Binding-site contacts:
Ligand atom O3' contacts residue LYS90 of chain 1.B at 4.3 Å.
Ligand atom O2 contacts residue GLU98 of chain 1.B at 4.4 Å.
Ligand atom O3' contacts residue GLU12 of chain 1.B at 4.3 Å.
Ligand atom C4' contacts residue THR72 of chain 1.B at 4.0 Å.
Ligand atom C3 contacts residue GLU98 of chain 1.B at 3.5 Å.
Ligand atom C1' contacts residue ILE94 of chain 1.B at 4.4 Å (hydrophobic).
Ligand atom O4' contacts residue LYS71 of chain 1.B at 4.5 Å.
Ligand atom C1' contacts residue ARG97 of chain 1.B at 3.9 Å.
Ligand atom C3 contacts residue ILE94 of chain 1.B at 3.7 Å (hydrophobic).
Ligand atom C2 contacts residue ILE94 of chain 1.B at 4.5 Å (hydrophobic).
Ligand atom C3' contacts residue ILE94 of chain 1.B at 4.1 Å (hydrophobic).
Ligand atom C3' contacts residue THR72 of chain 1.B at 4.4 Å.
Ligand atom O4' contacts residue THR72 of chain 1.B at 2.7 Å (h-bond).
Ligand atom O3' contacts residue THR72 of chain 1.B at 3.4 Å.
Ligand atom C2 contacts residue GLU98 of chain 1.B at 3.6 Å.
Ligand atom O2 contacts residue ILE94 of chain 1.B at 4.3 Å.
Ligand atom C3 contacts residue ARG97 of chain 1.B at 4.1 Å.
Ligand atom C2' contacts residue ARG97 of chain 1.B at 3.6 Å.
Ligand atom C3' contacts residue ARG97 of chain 1.B at 4.1 Å.
Ligand atom C2' contacts residue ILE94 of chain 1.B at 3.5 Å (hydrophobic).
Ligand atom O3' contacts residue ILE94 of chain 1.B at 3.8 Å.

A protein and the small-molecule ligand that binds it are described below.
Small molecule (SMILES): O=C(O)/C=C/c1ccc(O)c(O)c1

Sequence of chain 1.B:
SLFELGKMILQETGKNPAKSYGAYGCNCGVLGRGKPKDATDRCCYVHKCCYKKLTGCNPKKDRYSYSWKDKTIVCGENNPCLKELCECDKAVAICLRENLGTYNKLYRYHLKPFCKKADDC